Sequence of chain 3.C:
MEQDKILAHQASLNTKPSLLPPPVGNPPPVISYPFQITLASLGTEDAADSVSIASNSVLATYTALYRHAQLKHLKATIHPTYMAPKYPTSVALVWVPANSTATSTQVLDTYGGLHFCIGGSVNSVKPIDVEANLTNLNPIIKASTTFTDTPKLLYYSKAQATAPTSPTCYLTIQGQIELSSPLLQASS

Sequence of chain 2.D:
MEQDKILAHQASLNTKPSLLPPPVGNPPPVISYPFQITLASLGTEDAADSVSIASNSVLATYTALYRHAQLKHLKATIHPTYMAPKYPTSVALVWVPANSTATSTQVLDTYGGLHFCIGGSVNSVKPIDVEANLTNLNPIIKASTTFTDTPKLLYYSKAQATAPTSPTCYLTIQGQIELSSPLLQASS

Binding-site contacts:
Ligand atom N3 contacts residue ASP129 of chain 2.D at 1.7 Å (salt-bridge).
Ligand atom N3 contacts residue ILE173 of chain 2.D at 2.6 Å.
Ligand atom OP1 contacts residue ASP4 of chain 2.C at 2.7 Å (salt-bridge).
Ligand atom O2 contacts residue THR77 of chain 2.D at 2.7 Å (h-bond).
Ligand atom N3 contacts residue LYS75 of chain 2.D at 2.7 Å (salt-bridge).
Ligand atom OP1 contacts residue LEU7 of chain 3.D at 2.8 Å (h-bond).
Ligand atom C5 contacts residue LYS5 of chain 2.C at 1.1 Å.
Ligand atom C6 contacts residue GLN36 of chain 2.D at 2.8 Å.
Ligand atom C4 contacts residue ASP129 of chain 2.D at 1.2 Å.
Ligand atom OP1 contacts residue ALA11 of chain 3.D at 2.6 Å (h-bond).
Ligand atom C4 contacts residue THR172 of chain 2.D at 2.4 Å.
Ligand atom O4 contacts residue THR172 of chain 2.D at 2.5 Å.
Ligand atom O4 contacts residue GLU131 of chain 2.D at 2.6 Å (salt-bridge).
Ligand atom C2 contacts residue LYS5 of chain 2.C at 1.8 Å.
Ligand atom O2' contacts residue LEU114 of chain 3.E at 2.2 Å.
Ligand atom OP1 contacts residue HIS115 of chain 3.E at 2.2 Å (h-bond).
Ligand atom C4 contacts residue GLN36 of chain 2.D at 2.7 Å.
Ligand atom C5 contacts residue ASP129 of chain 2.D at 2.4 Å.
Ligand atom C6 contacts residue THR172 of chain 2.D at 2.8 Å.
Ligand atom O2' contacts residue LYS75 of chain 2.D at 2.4 Å.
Ligand atom C6 contacts residue LYS5 of chain 2.C at 0.7 Å.
Ligand atom OP2 contacts residue SER12 of chain 3.D at 2.7 Å (h-bond).
Ligand atom N1 contacts residue LYS5 of chain 2.C at 1.1 Å (salt-bridge).
Ligand atom OP2 contacts residue GLY25 of chain 3.C at 2.7 Å (h-bond).
Ligand atom O2 contacts residue LYS75 of chain 2.D at 2.5 Å (salt-bridge).
Ligand atom C5' contacts residue ALA11 of chain 3.D at 2.7 Å (hydrophobic).
Ligand atom C2 contacts residue ASP129 of chain 2.D at 2.8 Å.
Ligand atom C2' contacts residue GLN174 of chain 2.D at 2.8 Å.
Ligand atom OP1 contacts residue HIS9 of chain 3.D at 2.6 Å (h-bond).
Ligand atom OP2 contacts residue PRO127 of chain 2.D at 2.4 Å.
Ligand atom C5 contacts residue THR172 of chain 2.D at 2.4 Å.
Ligand atom N3 contacts residue LYS5 of chain 2.C at 2.1 Å (salt-bridge).
Ligand atom O4 contacts residue ILE173 of chain 2.D at 2.3 Å (h-bond).
Ligand atom O5' contacts residue HIS79 of chain 2.D at 2.7 Å (h-bond).
Ligand atom OP2 contacts residue GLN174 of chain 2.D at 2.7 Å (h-bond).
Ligand atom O4 contacts residue ASP129 of chain 2.D at 0.2 Å (salt-bridge).
Ligand atom C4 contacts residue LYS5 of chain 2.C at 2.0 Å.
Ligand atom C5 contacts residue GLN36 of chain 2.D at 2.5 Å.
Ligand atom OP2 contacts residue HIS9 of chain 3.D at 2.5 Å (h-bond).
Ligand atom C1' contacts residue LYS5 of chain 2.C at 2.4 Å.

This protein binds this small molecule.
Small molecule (SMILES): O=c1ccn([C@@H]2O[C@H](CO[P](=O)(O)O[C@H]3[C@@H](O)[C@H](n4ccc(=O)[nH]c4=O)O[C@@H]3CO[P](=O)(O)O[C@H]3[C@@H](O)[C@H](n4ccc(=O)[nH]c4=O)O[C@@H]3CO[P](=O)(O)O[C@H]3[C@@H](O)[C@H](n4ccc(=O)[nH]c4=O)O[C@@H]3CO[P](=O)(O)O[C@H]3[C@@H](O)[C@H](n4ccc(=O)[nH]c4=O)O[C@@H]3CO[P](=O)(O)O[C@H]3[C@@H](O)[C@H](n4ccc(=O)[nH]c4=O)O[C@@H]3CO[P](=O)(O)O[C@H]3[C@@H](O)[C@H](n4ccc(=O)[nH]c4=O)O[C@@H]3COP(=O)(O)O)[C@@H](O)[C@H]2O)c(=O)[nH]1

Sequence of chain 2.C:
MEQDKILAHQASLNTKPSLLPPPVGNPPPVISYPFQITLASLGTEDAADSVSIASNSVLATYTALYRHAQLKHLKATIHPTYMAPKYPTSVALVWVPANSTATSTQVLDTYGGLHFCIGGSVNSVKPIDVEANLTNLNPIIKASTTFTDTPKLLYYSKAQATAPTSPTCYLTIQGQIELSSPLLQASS

Sequence of chain 3.D:
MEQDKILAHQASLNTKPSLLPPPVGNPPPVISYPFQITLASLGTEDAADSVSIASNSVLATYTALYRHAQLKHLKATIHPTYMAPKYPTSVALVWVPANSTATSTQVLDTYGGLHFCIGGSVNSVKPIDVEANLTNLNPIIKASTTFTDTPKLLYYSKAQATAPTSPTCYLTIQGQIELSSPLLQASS

Sequence of chain 3.E:
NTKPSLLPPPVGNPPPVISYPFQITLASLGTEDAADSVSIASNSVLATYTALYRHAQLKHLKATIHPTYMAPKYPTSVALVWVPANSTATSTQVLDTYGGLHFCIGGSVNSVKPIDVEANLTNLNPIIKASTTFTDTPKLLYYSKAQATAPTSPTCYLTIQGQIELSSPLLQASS